Sequence of chain 2.A:
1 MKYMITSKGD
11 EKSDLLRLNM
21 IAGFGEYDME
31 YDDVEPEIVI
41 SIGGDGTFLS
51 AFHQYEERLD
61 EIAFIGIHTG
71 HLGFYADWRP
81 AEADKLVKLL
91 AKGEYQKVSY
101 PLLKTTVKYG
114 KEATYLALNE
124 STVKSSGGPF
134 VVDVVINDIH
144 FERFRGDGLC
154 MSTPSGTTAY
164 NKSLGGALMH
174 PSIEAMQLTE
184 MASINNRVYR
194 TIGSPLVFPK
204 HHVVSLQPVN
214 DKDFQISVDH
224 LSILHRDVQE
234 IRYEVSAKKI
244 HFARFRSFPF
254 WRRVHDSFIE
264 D

Sequence of chain 3.A:
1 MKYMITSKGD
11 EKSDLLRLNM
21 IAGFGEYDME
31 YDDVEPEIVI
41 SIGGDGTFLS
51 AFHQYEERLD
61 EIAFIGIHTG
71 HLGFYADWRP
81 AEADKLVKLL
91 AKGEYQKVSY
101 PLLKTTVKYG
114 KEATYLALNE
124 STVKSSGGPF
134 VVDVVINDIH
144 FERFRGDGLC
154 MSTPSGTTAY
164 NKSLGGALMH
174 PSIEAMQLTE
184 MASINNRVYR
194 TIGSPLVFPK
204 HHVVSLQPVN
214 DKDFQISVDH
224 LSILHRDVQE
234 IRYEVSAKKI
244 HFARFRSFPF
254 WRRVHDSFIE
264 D

Binding-site contacts:
Ligand atom N contacts residue ILE187 of chain 3.A at 3.5 Å.
Ligand atom N5 contacts residue THR161 of chain 2.A at 3.6 Å (h-bond).
Ligand atom N4 contacts residue TYR75 of chain 2.A at 4.0 Å.
Ligand atom N5 contacts residue ASN122 of chain 2.A at 3.0 Å (h-bond).
Ligand atom C7 contacts residue PHE74 of chain 2.A at 3.4 Å (hydrophobic).
Ligand atom C5 contacts residue ALA162 of chain 2.A at 3.8 Å (hydrophobic).
Ligand atom BR contacts residue GLY46 of chain 2.A at 3.7 Å.
Ligand atom N6 contacts residue ALA162 of chain 2.A at 3.6 Å (h-bond).
Ligand atom C5 contacts residue ASP45 of chain 2.A at 3.9 Å.
Ligand atom C6 contacts residue THR161 of chain 2.A at 3.6 Å.
Ligand atom N contacts residue SER166 of chain 2.A at 3.7 Å.
Ligand atom C4 contacts residue ASP45 of chain 2.A at 3.5 Å.
Ligand atom N1 contacts residue SER166 of chain 2.A at 4.1 Å.
Ligand atom C8 contacts residue ALA162 of chain 2.A at 4.0 Å (hydrophobic).
Ligand atom C6 contacts residue TYR75 of chain 2.A at 4.1 Å (hydrophobic).
Ligand atom N1 contacts residue ILE187 of chain 3.A at 3.4 Å.
Ligand atom C6 contacts residue ASN122 of chain 2.A at 3.8 Å.
Ligand atom C7 contacts residue THR161 of chain 2.A at 3.3 Å.
Ligand atom BR contacts residue ASN122 of chain 2.A at 4.0 Å.
Ligand atom N4 contacts residue ASN122 of chain 2.A at 2.9 Å (h-bond).
Ligand atom N contacts residue TYR163 of chain 2.A at 3.2 Å.
Ligand atom C4 contacts residue ASN122 of chain 2.A at 3.6 Å.
Ligand atom N2 contacts residue ALA162 of chain 2.A at 3.9 Å.
Ligand atom N4 contacts residue ASP45 of chain 2.A at 3.8 Å.
Ligand atom N6 contacts residue THR161 of chain 2.A at 2.7 Å (h-bond).
Ligand atom N2 contacts residue ILE187 of chain 3.A at 3.6 Å.
Ligand atom N7 contacts residue THR161 of chain 2.A at 4.0 Å.
Ligand atom C5 contacts residue ASN122 of chain 2.A at 3.9 Å.
Ligand atom N1 contacts residue TYR163 of chain 2.A at 3.9 Å.
Ligand atom N2 contacts residue TYR163 of chain 2.A at 3.9 Å.
Ligand atom BR contacts residue LEU49 of chain 2.A at 3.6 Å.
Ligand atom N5 contacts residue TYR75 of chain 2.A at 3.3 Å.
Ligand atom N5 contacts residue SER158 of chain 2.A at 3.2 Å (h-bond).
Ligand atom N6 contacts residue PHE74 of chain 2.A at 3.5 Å.
Ligand atom C6 contacts residue ALA162 of chain 2.A at 3.7 Å (hydrophobic).
Ligand atom C7 contacts residue ALA162 of chain 2.A at 3.8 Å (hydrophobic).
Ligand atom C contacts residue ILE187 of chain 3.A at 4.0 Å (hydrophobic).
Ligand atom C8 contacts residue ASP45 of chain 2.A at 3.8 Å.
Ligand atom BR contacts residue ASP45 of chain 2.A at 3.7 Å.
Ligand atom N3 contacts residue ASP45 of chain 2.A at 3.9 Å.

A small-molecule ligand and the protein it binds are described below.
Small molecule (SMILES): [N-]=[N+]=NCCCCn1c(Br)nc2c(N)ncnc21